This protein binds this small molecule.
Small molecule (SMILES): C[C@]12CCC(=O)C=C1CC[C@@H]1[C@@H]2[C@@H](O)C[C@@]2(C)[C@H]1CC[C@]2(O)C(=O)CO

Binding-site contacts:
Ligand atom C16 contacts residue GLN120 of chain 1.G at 3.4 Å.
Ligand atom O1 contacts residue GLN48 of chain 1.G at 3.3 Å (h-bond).
Ligand atom C4 contacts residue PHE101 of chain 1.G at 3.9 Å (hydrophobic).
Ligand atom C16 contacts residue LEU210 of chain 1.G at 3.9 Å (hydrophobic).
Ligand atom O5 contacts residue ILE225 of chain 1.G at 3.6 Å.
Ligand atom C6 contacts residue MET82 of chain 1.G at 3.8 Å (hydrophobic).
Ligand atom C18 contacts residue MET79 of chain 1.G at 3.9 Å (hydrophobic).
Ligand atom O1 contacts residue ARG89 of chain 1.G at 2.8 Å (salt-bridge).
Ligand atom O1 contacts residue PHE101 of chain 1.G at 3.6 Å.
Ligand atom C11 contacts residue ASN42 of chain 1.G at 3.5 Å.
Ligand atom C17 contacts residue GLN120 of chain 1.G at 3.3 Å.
Ligand atom C2 contacts residue GLY45 of chain 1.G at 4.0 Å.
Ligand atom C11 contacts residue LEU41 of chain 1.G at 3.9 Å (hydrophobic).
Ligand atom C18 contacts residue ASN42 of chain 1.G at 3.5 Å.
Ligand atom C7 contacts residue MET79 of chain 1.G at 3.8 Å (hydrophobic).
Ligand atom O4 contacts residue TYR213 of chain 1.G at 3.0 Å (h-bond).
Ligand atom O4 contacts residue THR217 of chain 1.G at 3.3 Å (h-bond).
Ligand atom C21 contacts residue THR217 of chain 1.G at 3.8 Å.
Ligand atom C12 contacts residue ASN42 of chain 1.G at 3.2 Å.
Ligand atom O5 contacts residue ASN42 of chain 1.G at 3.8 Å.
Ligand atom C20 contacts residue GLN120 of chain 1.G at 3.3 Å.
Ligand atom C2 contacts residue GLN48 of chain 1.G at 3.3 Å.
Ligand atom O3 contacts residue GLN120 of chain 1.G at 2.7 Å (h-bond).
Ligand atom C5 contacts residue MET82 of chain 1.G at 3.9 Å (hydrophobic).
Ligand atom C3 contacts residue PHE101 of chain 1.G at 3.6 Å (hydrophobic).
Ligand atom C19 contacts residue GLY45 of chain 1.G at 3.9 Å.
Ligand atom C4 contacts residue MET82 of chain 1.G at 3.7 Å (hydrophobic).
Ligand atom C13 contacts residue ASN42 of chain 1.G at 4.0 Å.
Ligand atom O2 contacts residue LEU41 of chain 1.G at 3.8 Å.
Ligand atom O5 contacts residue PHE227 of chain 1.G at 3.8 Å.
Ligand atom O5 contacts residue THR217 of chain 1.G at 2.6 Å (h-bond).
Ligand atom O4 contacts residue GLN120 of chain 1.G at 3.5 Å (h-bond).
Ligand atom C1 contacts residue GLY45 of chain 1.G at 3.9 Å.
Ligand atom C21 contacts residue ASN42 of chain 1.G at 3.9 Å.
Ligand atom O2 contacts residue ASN42 of chain 1.G at 2.9 Å (h-bond).
Ligand atom C19 contacts residue MET82 of chain 1.G at 3.7 Å (hydrophobic).
Ligand atom C21 contacts residue GLN120 of chain 1.G at 3.9 Å.
Ligand atom O4 contacts residue CYS214 of chain 1.G at 3.2 Å (h-bond).
Ligand atom C1 contacts residue LEU41 of chain 1.G at 3.4 Å (hydrophobic).
Ligand atom C3 contacts residue GLN48 of chain 1.G at 3.3 Å.

Sequence of chain 1.G:
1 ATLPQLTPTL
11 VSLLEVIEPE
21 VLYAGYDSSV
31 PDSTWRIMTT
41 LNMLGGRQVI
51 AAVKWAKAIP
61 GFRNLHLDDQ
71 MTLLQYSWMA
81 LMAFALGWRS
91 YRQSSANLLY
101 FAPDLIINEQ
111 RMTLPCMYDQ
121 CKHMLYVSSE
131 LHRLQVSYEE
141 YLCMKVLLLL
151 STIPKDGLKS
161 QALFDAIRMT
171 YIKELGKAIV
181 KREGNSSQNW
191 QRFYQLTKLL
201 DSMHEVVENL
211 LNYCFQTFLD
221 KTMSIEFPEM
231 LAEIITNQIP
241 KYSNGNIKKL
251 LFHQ